Binding-site contacts:
Ligand atom C7 contacts residue ASN773 of chain 1.A at 3.4 Å.
Ligand atom O4 contacts residue TYR770 of chain 1.A at 4.0 Å.
Ligand atom C4 contacts residue ASN773 of chain 1.A at 4.2 Å.
Ligand atom C6 contacts residue GLN753 of chain 1.A at 4.2 Å.
Ligand atom O5 contacts residue ASN773 of chain 1.A at 2.4 Å (h-bond).
Ligand atom C3 contacts residue ASN773 of chain 1.A at 3.8 Å.
Ligand atom C1 contacts residue ASN773 of chain 1.A at 1.4 Å.
Ligand atom O7 contacts residue TYR770 of chain 1.A at 4.1 Å.
Ligand atom C1 contacts residue SER771 of chain 1.A at 3.6 Å.
Ligand atom O7 contacts residue SER771 of chain 1.A at 3.2 Å (h-bond).
Ligand atom C8 contacts residue ASN773 of chain 1.A at 4.5 Å.
Ligand atom C5 contacts residue ASN773 of chain 1.A at 3.7 Å.
Ligand atom C7 contacts residue SER771 of chain 1.A at 4.1 Å.
Ligand atom O5 contacts residue SER771 of chain 1.A at 4.2 Å.
Ligand atom N2 contacts residue ASN773 of chain 1.A at 2.8 Å (h-bond).
Ligand atom O7 contacts residue ASN773 of chain 1.A at 3.6 Å.
Ligand atom C2 contacts residue ASN773 of chain 1.A at 2.4 Å.

This small molecule binds to this protein.
Small molecule (SMILES): CC(=O)N[C@@H]1[C@@H](O)[C@H](O)[C@@H](CO)O[C@H]1O

Sequence of chain 1.A:
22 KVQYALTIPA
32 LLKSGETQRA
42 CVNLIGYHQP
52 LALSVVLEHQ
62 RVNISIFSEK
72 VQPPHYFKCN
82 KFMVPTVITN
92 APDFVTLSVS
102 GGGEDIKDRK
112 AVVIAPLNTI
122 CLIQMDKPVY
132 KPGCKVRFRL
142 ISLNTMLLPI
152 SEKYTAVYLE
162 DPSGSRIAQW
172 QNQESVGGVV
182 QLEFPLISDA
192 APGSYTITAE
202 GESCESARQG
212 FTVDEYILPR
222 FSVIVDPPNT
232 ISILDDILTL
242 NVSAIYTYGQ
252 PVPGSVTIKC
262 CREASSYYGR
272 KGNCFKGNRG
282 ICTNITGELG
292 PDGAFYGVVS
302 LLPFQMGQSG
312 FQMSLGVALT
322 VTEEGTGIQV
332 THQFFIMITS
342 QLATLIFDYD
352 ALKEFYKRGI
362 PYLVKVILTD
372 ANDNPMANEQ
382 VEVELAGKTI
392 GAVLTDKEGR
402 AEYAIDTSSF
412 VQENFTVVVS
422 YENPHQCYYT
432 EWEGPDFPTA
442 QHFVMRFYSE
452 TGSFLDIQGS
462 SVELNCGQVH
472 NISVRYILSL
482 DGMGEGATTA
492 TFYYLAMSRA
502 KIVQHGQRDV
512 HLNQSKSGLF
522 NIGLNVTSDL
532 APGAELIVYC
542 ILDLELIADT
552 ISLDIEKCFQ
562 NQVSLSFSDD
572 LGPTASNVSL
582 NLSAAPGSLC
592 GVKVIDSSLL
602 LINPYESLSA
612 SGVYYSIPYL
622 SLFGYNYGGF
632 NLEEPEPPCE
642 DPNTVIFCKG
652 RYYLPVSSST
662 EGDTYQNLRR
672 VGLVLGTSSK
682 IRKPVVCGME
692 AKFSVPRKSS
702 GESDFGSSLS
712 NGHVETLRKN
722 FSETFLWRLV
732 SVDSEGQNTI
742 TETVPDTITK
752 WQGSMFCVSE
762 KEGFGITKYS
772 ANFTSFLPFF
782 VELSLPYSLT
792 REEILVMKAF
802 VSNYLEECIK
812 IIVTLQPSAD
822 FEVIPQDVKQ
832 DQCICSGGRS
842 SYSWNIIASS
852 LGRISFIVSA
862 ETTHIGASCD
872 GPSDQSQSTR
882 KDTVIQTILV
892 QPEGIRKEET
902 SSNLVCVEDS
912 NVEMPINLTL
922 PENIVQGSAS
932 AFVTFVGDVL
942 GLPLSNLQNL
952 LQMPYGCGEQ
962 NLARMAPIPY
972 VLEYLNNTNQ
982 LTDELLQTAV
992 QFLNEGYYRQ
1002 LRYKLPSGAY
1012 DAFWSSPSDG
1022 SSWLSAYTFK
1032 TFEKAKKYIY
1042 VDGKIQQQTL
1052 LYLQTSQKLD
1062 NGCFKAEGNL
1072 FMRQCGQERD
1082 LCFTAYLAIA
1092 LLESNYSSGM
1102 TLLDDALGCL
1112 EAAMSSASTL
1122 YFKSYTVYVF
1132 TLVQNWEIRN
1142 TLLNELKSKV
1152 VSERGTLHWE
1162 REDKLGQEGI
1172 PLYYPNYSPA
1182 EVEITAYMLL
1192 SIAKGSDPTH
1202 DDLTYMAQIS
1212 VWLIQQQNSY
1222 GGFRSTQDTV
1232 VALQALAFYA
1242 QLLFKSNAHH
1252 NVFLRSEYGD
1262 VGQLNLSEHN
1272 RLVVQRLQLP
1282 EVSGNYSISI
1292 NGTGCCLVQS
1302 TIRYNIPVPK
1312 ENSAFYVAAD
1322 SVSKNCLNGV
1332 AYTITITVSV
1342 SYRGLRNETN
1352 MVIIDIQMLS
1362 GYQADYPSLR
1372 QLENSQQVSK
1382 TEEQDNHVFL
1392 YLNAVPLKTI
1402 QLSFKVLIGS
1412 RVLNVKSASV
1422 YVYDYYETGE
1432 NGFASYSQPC